Sequence of chain 2.A:
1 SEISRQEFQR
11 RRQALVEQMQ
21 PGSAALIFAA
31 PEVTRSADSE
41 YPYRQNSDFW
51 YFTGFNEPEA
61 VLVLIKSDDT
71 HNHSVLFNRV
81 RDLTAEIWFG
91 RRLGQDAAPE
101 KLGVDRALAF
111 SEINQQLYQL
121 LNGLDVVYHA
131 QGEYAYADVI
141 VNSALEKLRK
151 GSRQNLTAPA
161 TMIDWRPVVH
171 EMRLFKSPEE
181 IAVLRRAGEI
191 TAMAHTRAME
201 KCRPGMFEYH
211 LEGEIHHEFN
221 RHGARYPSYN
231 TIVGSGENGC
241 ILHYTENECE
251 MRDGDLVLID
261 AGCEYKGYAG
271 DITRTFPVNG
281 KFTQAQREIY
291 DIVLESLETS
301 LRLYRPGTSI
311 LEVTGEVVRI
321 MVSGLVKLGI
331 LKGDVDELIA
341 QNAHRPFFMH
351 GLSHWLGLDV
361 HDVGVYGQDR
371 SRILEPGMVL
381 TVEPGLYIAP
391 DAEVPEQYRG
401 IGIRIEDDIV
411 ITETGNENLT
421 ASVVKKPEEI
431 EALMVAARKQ

This small molecule binds to this protein.
Small molecule (SMILES): CC(C)C[C@H](NC(=O)[C@@H]1CCCN1C(=O)[C@@H](N)C(C)C)C(=O)O

Binding-site contacts:
Ligand atom C contacts residue HIS361 of chain 2.A at 3.8 Å.
Ligand atom CG contacts residue ARG153 of chain 4.A at 3.5 Å.
Ligand atom N contacts residue GLU383 of chain 2.A at 3.3 Å (salt-bridge).
Ligand atom C contacts residue GLU383 of chain 2.A at 3.4 Å.
Ligand atom O contacts residue HIS361 of chain 2.A at 3.4 Å.
Ligand atom N contacts residue GLU406 of chain 2.A at 3.4 Å (salt-bridge).
Ligand atom CB contacts residue HIS350 of chain 2.A at 3.5 Å.
Ligand atom CG2 contacts residue ASP271 of chain 2.A at 3.7 Å.
Ligand atom N contacts residue ASP260 of chain 2.A at 2.9 Å (salt-bridge).
Ligand atom CA contacts residue ASP260 of chain 2.A at 3.2 Å.
Ligand atom CD1 contacts residue HIS361 of chain 2.A at 3.8 Å.
Ligand atom OXT contacts residue ARG370 of chain 2.A at 3.1 Å (salt-bridge).
Ligand atom CG1 contacts residue HIS243 of chain 2.A at 3.5 Å.
Ligand atom N contacts residue ASP271 of chain 2.A at 2.9 Å (salt-bridge).
Ligand atom CD contacts residue GLU383 of chain 2.A at 3.8 Å.
Ligand atom OXT contacts residue GLY351 of chain 2.A at 2.9 Å (h-bond).
Ligand atom N contacts residue GLU383 of chain 2.A at 3.4 Å (salt-bridge).
Ligand atom CD2 contacts residue TYR366 of chain 2.A at 3.5 Å (hydrophobic).
Ligand atom C contacts residue ARG153 of chain 4.A at 3.6 Å.
Ligand atom CD1 contacts residue ARG153 of chain 4.A at 3.3 Å.
Ligand atom O contacts residue HIS361 of chain 2.A at 2.7 Å (h-bond).
Ligand atom CG contacts residue ARG404 of chain 2.A at 3.4 Å.
Ligand atom CB contacts residue HIS361 of chain 2.A at 3.8 Å.
Ligand atom CG2 contacts residue TYR229 of chain 2.A at 3.1 Å (hydrophobic).
Ligand atom CD contacts residue ASP260 of chain 2.A at 3.6 Å.
Ligand atom CD2 contacts residue HIS354 of chain 2.A at 3.6 Å.
Ligand atom CG2 contacts residue ASP260 of chain 2.A at 3.8 Å.
Ligand atom O contacts residue HIS354 of chain 2.A at 3.0 Å (h-bond).
Ligand atom C contacts residue HIS243 of chain 2.A at 3.8 Å.
Ligand atom O contacts residue ARG153 of chain 4.A at 2.8 Å (salt-bridge).
Ligand atom O contacts residue TRP88 of chain 1.A at 3.5 Å.
Ligand atom O contacts residue ARG370 of chain 2.A at 3.6 Å (salt-bridge).
Ligand atom N contacts residue HIS243 of chain 2.A at 3.8 Å.
Ligand atom C contacts residue HIS361 of chain 2.A at 3.7 Å.
Ligand atom CD contacts residue ARG404 of chain 2.A at 3.5 Å.
Ligand atom O contacts residue GLU383 of chain 2.A at 3.7 Å.
Ligand atom O contacts residue HIS243 of chain 2.A at 2.8 Å (h-bond).
Ligand atom O contacts residue TRP88 of chain 1.A at 3.5 Å.
Ligand atom CA contacts residue GLU383 of chain 2.A at 3.5 Å.
Ligand atom C contacts residue ARG370 of chain 2.A at 3.5 Å.

Sequence of chain 1.A:
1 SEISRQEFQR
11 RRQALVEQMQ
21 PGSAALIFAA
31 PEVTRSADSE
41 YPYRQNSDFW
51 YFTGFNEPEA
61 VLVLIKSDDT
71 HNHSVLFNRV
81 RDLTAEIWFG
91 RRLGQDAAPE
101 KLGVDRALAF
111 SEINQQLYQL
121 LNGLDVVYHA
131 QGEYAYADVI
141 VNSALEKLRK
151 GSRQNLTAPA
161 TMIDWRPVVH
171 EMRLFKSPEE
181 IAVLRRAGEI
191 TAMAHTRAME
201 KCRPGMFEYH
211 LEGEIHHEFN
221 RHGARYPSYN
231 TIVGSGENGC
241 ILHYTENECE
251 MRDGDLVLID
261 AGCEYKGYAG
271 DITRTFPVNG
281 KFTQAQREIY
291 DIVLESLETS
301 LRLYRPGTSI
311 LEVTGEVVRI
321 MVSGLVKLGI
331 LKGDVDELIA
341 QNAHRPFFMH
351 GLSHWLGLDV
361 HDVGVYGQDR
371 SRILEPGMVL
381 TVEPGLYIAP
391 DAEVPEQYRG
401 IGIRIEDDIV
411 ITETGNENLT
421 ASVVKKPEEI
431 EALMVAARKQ

Sequence of chain 4.A:
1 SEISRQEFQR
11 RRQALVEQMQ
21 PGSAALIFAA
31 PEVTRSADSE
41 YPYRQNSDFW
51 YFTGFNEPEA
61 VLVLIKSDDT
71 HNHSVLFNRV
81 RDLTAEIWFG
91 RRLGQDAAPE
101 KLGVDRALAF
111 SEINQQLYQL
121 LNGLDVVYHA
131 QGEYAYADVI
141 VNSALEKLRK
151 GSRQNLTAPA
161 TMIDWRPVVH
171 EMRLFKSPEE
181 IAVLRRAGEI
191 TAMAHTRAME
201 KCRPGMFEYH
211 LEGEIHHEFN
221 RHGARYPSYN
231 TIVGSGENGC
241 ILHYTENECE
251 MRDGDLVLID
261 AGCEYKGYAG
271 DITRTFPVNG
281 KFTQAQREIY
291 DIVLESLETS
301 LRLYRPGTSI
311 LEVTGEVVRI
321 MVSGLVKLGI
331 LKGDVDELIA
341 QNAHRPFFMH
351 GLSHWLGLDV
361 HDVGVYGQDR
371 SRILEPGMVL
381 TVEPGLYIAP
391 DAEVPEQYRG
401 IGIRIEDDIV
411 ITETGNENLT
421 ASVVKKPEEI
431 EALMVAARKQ